Binding-site contacts:
Ligand atom N7 contacts residue ARG221 of chain 1.C at 3.4 Å (salt-bridge).
Ligand atom C5 contacts residue ARG221 of chain 1.C at 3.4 Å.
Ligand atom O1G contacts residue ARG240 of chain 1.C at 2.8 Å (salt-bridge).
Ligand atom O6 contacts residue ARG260 of chain 1.A at 3.2 Å.
Ligand atom O1G contacts residue LYS265 of chain 1.A at 3.3 Å (salt-bridge).
Ligand atom O3' contacts residue VAL44 of chain 1.A at 2.8 Å (h-bond).
Ligand atom PG contacts residue MG1 of chain 1.T at 3.3 Å.
Ligand atom C3' contacts residue VAL44 of chain 1.A at 3.2 Å (hydrophobic).
Ligand atom PB contacts residue GTP1 of chain 1.G at 3.5 Å.
Ligand atom O2A contacts residue ARG221 of chain 1.C at 3.1 Å (salt-bridge).
Ligand atom O1A contacts residue HIS264 of chain 1.A at 2.7 Å (h-bond).
Ligand atom C5' contacts residue GTP1 of chain 1.G at 3.5 Å.
Ligand atom N2 contacts residue ASN7 of chain 1.D at 3.4 Å (h-bond).
Ligand atom O2B contacts residue LYS265 of chain 1.A at 2.8 Å (salt-bridge).
Ligand atom O4' contacts residue ARG221 of chain 1.C at 3.1 Å (salt-bridge).
Ligand atom O3G contacts residue MG1 of chain 1.T at 2.1 Å.
Ligand atom O3A contacts residue GTP1 of chain 1.G at 3.2 Å (h-bond).
Ligand atom N2 contacts residue ASP218 of chain 1.C at 3.5 Å (salt-bridge).
Ligand atom O3G contacts residue LYS411 of chain 1.C at 3.0 Å (salt-bridge).
Ligand atom C4 contacts residue ARG221 of chain 1.C at 3.2 Å.
Ligand atom O3' contacts residue ASN7 of chain 1.D at 2.9 Å (h-bond).
Ligand atom C1' contacts residue PHE45 of chain 1.A at 3.5 Å (hydrophobic).
Ligand atom N3 contacts residue ARG221 of chain 1.C at 3.4 Å (salt-bridge).
Ligand atom PB contacts residue LYS265 of chain 1.A at 3.5 Å.
Ligand atom N9 contacts residue ARG221 of chain 1.C at 3.3 Å (salt-bridge).
Ligand atom N3 contacts residue ASN7 of chain 1.D at 3.5 Å (h-bond).
Ligand atom O2B contacts residue HIS264 of chain 1.A at 3.0 Å.
Ligand atom O2A contacts residue LYS242 of chain 1.C at 2.9 Å (salt-bridge).
Ligand atom PB contacts residue MG1 of chain 1.T at 3.3 Å.
Ligand atom O1B contacts residue GTP1 of chain 1.G at 2.8 Å (h-bond).
Ligand atom PA contacts residue LYS242 of chain 1.C at 3.5 Å.
Ligand atom O3B contacts residue LYS242 of chain 1.C at 3.4 Å.
Ligand atom O6 contacts residue ASN246 of chain 1.C at 3.1 Å (h-bond).
Ligand atom O2G contacts residue ARG240 of chain 1.C at 3.0 Å (salt-bridge).
Ligand atom C2' contacts residue PHE45 of chain 1.A at 3.3 Å (hydrophobic).
Ligand atom C5' contacts residue VAL5 of chain 1.D at 3.2 Å (hydrophobic).
Ligand atom O3B contacts residue LYS265 of chain 1.A at 3.0 Å (salt-bridge).
Ligand atom O1B contacts residue MG1 of chain 1.T at 1.9 Å.
Ligand atom O1A contacts residue LYS242 of chain 1.C at 3.2 Å.
Ligand atom O3G contacts residue GTP1 of chain 1.G at 2.6 Å (h-bond).

Sequence of chain 1.C:
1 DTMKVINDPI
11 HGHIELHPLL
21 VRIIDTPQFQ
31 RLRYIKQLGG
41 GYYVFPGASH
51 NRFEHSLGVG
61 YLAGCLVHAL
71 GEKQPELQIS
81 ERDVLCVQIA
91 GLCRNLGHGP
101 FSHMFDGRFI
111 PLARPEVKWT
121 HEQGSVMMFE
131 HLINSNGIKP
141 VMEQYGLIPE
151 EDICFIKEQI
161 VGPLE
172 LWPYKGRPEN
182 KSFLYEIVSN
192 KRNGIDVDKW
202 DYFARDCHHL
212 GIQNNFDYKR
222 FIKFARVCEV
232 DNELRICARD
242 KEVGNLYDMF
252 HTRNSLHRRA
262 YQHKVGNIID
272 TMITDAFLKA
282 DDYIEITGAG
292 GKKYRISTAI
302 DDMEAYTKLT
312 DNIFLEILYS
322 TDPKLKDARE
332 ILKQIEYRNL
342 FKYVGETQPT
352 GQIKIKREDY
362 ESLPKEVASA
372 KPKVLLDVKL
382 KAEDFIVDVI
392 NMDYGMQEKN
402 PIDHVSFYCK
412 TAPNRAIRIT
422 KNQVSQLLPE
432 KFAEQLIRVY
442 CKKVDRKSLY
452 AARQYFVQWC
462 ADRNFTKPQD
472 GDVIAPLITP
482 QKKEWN

The small molecule below binds the protein below.
Small molecule (SMILES): Nc1nc2c(ncn2[C@H]2C[C@H](O)[C@@H](CO[P](=O)(O)O[P](=O)(O)OP(=O)(O)O)O2)c(=O)[nH]1

Sequence of chain 1.A:
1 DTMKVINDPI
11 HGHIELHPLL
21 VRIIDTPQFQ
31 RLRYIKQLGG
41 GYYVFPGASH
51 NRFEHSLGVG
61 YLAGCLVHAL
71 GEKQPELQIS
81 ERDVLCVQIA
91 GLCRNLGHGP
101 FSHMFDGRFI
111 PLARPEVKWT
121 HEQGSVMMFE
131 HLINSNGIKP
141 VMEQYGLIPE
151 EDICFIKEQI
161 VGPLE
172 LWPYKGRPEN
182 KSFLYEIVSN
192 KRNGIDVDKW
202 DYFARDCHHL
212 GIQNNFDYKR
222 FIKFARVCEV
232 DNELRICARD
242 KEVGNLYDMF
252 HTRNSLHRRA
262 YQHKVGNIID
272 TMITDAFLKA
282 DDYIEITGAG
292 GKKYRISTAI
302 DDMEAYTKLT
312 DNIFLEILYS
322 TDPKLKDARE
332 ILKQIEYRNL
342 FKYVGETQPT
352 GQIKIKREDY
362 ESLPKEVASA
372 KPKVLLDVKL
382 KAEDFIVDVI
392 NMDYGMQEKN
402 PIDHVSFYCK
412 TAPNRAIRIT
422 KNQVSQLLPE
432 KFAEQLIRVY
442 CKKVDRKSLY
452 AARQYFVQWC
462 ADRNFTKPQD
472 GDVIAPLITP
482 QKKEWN

Sequence of chain 1.D:
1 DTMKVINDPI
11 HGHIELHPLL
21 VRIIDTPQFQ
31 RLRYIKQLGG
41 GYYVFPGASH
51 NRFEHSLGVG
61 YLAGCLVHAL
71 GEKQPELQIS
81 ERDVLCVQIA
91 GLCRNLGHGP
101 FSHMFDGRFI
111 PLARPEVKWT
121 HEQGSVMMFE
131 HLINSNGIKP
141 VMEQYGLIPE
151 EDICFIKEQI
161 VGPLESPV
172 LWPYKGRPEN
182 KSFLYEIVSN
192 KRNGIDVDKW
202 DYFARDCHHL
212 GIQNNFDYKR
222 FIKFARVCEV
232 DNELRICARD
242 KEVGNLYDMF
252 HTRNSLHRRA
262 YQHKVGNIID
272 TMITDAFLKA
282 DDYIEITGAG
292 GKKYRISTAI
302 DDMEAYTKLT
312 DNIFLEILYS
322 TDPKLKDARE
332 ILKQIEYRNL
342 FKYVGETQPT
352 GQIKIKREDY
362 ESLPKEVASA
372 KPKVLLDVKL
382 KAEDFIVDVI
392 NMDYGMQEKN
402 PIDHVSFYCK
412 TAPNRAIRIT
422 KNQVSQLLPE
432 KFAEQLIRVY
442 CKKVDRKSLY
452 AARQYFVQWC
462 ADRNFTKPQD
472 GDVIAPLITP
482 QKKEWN